Binding-site contacts:
Ligand atom OP2 contacts residue ASP242 of chain 46.A at 3.9 Å.
Ligand atom C5' contacts residue ASP242 of chain 46.A at 4.4 Å.
Ligand atom C2' contacts residue LYS25 of chain 46.C at 3.8 Å.

Sequence of chain 46.C:
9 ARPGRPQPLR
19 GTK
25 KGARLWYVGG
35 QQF

Sequence of chain 46.A:
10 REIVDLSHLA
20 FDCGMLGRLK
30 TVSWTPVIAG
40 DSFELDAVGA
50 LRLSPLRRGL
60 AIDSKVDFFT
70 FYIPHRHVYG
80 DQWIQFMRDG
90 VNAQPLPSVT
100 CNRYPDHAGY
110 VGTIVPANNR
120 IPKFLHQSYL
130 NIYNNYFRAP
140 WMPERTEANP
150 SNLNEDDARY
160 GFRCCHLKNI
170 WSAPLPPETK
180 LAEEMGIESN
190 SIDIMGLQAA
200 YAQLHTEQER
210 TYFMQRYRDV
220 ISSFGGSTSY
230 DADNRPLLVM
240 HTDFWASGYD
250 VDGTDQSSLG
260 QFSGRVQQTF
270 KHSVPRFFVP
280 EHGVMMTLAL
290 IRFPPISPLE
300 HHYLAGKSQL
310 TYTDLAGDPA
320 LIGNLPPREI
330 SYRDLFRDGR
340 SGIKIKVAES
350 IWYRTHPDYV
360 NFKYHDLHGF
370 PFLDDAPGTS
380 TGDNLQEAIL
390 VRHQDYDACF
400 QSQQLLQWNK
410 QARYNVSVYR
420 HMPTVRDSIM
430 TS

The small molecule below binds the protein below.
Small molecule (SMILES): Nc1ccn([C@H]2C[C@H](O)[C@@H](COP(=O)(O)O)O2)c(=O)n1